Binding-site contacts:
Ligand atom C3 contacts residue ASN256 of chain 5.A at 3.9 Å.
Ligand atom O6 contacts residue ASN256 of chain 5.A at 4.5 Å.
Ligand atom C7 contacts residue ASN256 of chain 5.A at 3.8 Å.
Ligand atom C4 contacts residue ASN256 of chain 5.A at 4.3 Å.
Ligand atom C7 contacts residue GLU259 of chain 5.A at 3.9 Å.
Ligand atom C1 contacts residue ASN256 of chain 5.A at 1.4 Å.
Ligand atom O5 contacts residue ASN256 of chain 5.A at 2.4 Å (h-bond).
Ligand atom N2 contacts residue ASN256 of chain 5.A at 3.1 Å (h-bond).
Ligand atom O7 contacts residue ASN256 of chain 5.A at 4.0 Å.
Ligand atom C2 contacts residue ASN256 of chain 5.A at 2.6 Å.
Ligand atom C8 contacts residue GLU259 of chain 5.A at 3.1 Å.
Ligand atom N2 contacts residue GLU259 of chain 5.A at 3.8 Å.
Ligand atom C5 contacts residue ASN256 of chain 5.A at 3.7 Å.

The small molecule below binds the protein below.
Small molecule (SMILES): CC(=O)N[C@@H]1[C@@H](O)[C@H](O)[C@@H](CO)O[C@H]1O

Sequence of chain 5.A:
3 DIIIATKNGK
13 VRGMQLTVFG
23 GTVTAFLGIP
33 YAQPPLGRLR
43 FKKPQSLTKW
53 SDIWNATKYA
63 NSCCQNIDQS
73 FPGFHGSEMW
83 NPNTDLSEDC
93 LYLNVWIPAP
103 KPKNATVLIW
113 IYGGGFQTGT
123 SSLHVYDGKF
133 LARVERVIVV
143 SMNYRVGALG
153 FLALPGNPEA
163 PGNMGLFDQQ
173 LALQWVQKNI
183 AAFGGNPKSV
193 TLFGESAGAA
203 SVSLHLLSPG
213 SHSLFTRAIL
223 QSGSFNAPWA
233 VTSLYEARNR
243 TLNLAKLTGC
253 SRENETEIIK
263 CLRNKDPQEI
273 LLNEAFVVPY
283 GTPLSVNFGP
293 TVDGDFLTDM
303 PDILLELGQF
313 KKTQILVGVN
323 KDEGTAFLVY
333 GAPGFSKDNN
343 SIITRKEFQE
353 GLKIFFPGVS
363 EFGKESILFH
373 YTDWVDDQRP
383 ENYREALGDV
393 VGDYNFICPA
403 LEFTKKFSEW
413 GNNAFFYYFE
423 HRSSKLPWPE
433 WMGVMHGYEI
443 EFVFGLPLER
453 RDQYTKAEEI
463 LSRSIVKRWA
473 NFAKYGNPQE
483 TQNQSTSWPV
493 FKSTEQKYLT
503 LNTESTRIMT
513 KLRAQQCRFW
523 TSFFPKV